Sequence of chain 1.B:
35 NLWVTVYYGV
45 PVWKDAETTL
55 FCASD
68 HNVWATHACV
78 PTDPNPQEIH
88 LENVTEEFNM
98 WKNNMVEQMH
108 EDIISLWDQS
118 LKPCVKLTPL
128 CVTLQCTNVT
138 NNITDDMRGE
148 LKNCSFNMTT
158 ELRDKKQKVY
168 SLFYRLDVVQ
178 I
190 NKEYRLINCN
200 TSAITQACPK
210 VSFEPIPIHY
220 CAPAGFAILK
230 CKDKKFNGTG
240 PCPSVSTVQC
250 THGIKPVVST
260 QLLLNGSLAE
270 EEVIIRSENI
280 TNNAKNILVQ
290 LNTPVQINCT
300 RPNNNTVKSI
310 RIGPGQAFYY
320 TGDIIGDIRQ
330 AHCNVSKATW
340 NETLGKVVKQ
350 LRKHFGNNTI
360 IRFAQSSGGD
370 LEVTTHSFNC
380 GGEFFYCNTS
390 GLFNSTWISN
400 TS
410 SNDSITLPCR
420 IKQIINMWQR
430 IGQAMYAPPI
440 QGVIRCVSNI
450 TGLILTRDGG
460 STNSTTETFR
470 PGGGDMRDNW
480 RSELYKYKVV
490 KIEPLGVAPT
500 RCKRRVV

Binding-site contacts:
Ligand atom O7 contacts residue ASN399 of chain 1.B at 3.6 Å.
Ligand atom N2 contacts residue VAL58 of chain 1.E at 4.0 Å.
Ligand atom C5 contacts residue ASN399 of chain 1.B at 3.8 Å.
Ligand atom N2 contacts residue ASN399 of chain 1.B at 3.0 Å (h-bond).
Ligand atom C7 contacts residue SER398 of chain 1.B at 4.2 Å.
Ligand atom C3 contacts residue SER60 of chain 1.E at 4.5 Å.
Ligand atom C1 contacts residue ASN399 of chain 1.B at 1.5 Å.
Ligand atom C4 contacts residue ASN399 of chain 1.B at 4.3 Å.
Ligand atom O3 contacts residue SER60 of chain 1.E at 3.9 Å.
Ligand atom C2 contacts residue ASN399 of chain 1.B at 2.5 Å.
Ligand atom C3 contacts residue PRO59 of chain 1.E at 4.4 Å (hydrophobic).
Ligand atom C8 contacts residue SER398 of chain 1.B at 3.1 Å.
Ligand atom C8 contacts residue ASN399 of chain 1.B at 4.0 Å.
Ligand atom C8 contacts residue LEU54 of chain 1.E at 4.2 Å (hydrophobic).
Ligand atom C3 contacts residue ASN399 of chain 1.B at 3.9 Å.
Ligand atom O5 contacts residue ASN399 of chain 1.B at 2.4 Å (h-bond).
Ligand atom C7 contacts residue ASN399 of chain 1.B at 3.5 Å.

The protein below binds the small molecule below.
Small molecule (SMILES): CC(=O)N[C@@H]1[C@@H](O)[C@H](O)[C@@H](CO)O[C@H]1O

Sequence of chain 1.E:
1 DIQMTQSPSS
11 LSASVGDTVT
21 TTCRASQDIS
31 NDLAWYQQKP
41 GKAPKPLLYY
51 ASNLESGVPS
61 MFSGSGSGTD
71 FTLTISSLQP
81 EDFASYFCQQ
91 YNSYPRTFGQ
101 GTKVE